Sequence of chain 1.A:
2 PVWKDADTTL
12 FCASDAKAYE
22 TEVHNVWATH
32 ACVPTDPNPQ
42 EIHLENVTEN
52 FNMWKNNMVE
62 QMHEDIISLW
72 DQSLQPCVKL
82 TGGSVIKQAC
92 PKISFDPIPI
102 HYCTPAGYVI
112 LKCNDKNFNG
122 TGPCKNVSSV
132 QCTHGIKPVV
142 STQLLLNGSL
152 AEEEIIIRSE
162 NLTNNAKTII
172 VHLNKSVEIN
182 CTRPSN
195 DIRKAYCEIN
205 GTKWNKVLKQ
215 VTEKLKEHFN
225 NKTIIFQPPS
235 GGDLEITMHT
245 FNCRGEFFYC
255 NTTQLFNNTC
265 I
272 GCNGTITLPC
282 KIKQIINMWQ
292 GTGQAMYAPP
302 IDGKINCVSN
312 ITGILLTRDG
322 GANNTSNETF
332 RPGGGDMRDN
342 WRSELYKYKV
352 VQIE

Binding-site contacts:
Ligand atom O7 contacts residue ASN324 of chain 1.A at 4.3 Å.
Ligand atom C6 contacts residue ASN324 of chain 1.A at 3.9 Å.
Ligand atom C5 contacts residue ASN324 of chain 1.A at 3.5 Å.
Ligand atom O3 contacts residue ASN324 of chain 1.A at 4.5 Å.
Ligand atom C3 contacts residue ASN324 of chain 1.A at 3.6 Å.
Ligand atom C7 contacts residue ASN324 of chain 1.A at 3.9 Å.
Ligand atom C6 contacts residue THR164 of chain 1.A at 3.6 Å.
Ligand atom C4 contacts residue ASN324 of chain 1.A at 3.5 Å.
Ligand atom C6 contacts residue ARG319 of chain 1.A at 4.1 Å.
Ligand atom C1 contacts residue ASN324 of chain 1.A at 1.4 Å.
Ligand atom O4 contacts residue THR164 of chain 1.A at 3.6 Å.
Ligand atom O5 contacts residue ASN324 of chain 1.A at 2.4 Å (h-bond).
Ligand atom O6 contacts residue ASN166 of chain 1.A at 4.4 Å.
Ligand atom N2 contacts residue ASN324 of chain 1.A at 2.8 Å (h-bond).
Ligand atom C2 contacts residue ASN324 of chain 1.A at 2.2 Å.
Ligand atom O6 contacts residue THR164 of chain 1.A at 4.0 Å.

The small molecule below binds the protein below.
Small molecule (SMILES): CC(=O)N[C@@H]1[C@@H](O)[C@H](O)[C@@H](CO)O[C@H]1O